This protein binds this small molecule.
Small molecule (SMILES): O=C(O)[C@@](O)(COP(=O)(O)O)[C@H](O)[C@H](O)COP(=O)(O)O

Binding-site contacts:
Ligand atom O3P contacts residue THR65 of chain 1.H at 3.4 Å (h-bond).
Ligand atom O3P contacts residue LYS334 of chain 1.A at 2.8 Å (salt-bridge).
Ligand atom O4 contacts residue SER379 of chain 1.A at 2.8 Å (h-bond).
Ligand atom O3 contacts residue HIS294 of chain 1.A at 3.1 Å (h-bond).
Ligand atom O4 contacts residue GLY380 of chain 1.A at 3.4 Å.
Ligand atom C2 contacts residue CA1 of chain 1.Q at 3.3 Å.
Ligand atom O3P contacts residue GLY380 of chain 1.A at 3.3 Å.
Ligand atom O3 contacts residue KCX201 of chain 1.A at 2.7 Å (h-bond).
Ligand atom O2 contacts residue LYS175 of chain 1.A at 3.0 Å (salt-bridge).
Ligand atom O5 contacts residue LEU335 of chain 1.A at 3.2 Å.
Ligand atom P1 contacts residue THR65 of chain 1.H at 3.4 Å.
Ligand atom O4P contacts residue ARG295 of chain 1.A at 2.9 Å (salt-bridge).
Ligand atom O3P contacts residue TRP66 of chain 1.H at 3.3 Å.
Ligand atom O6 contacts residue LYS177 of chain 1.A at 3.2 Å (salt-bridge).
Ligand atom O6 contacts residue ASN123 of chain 1.H at 3.1 Å (h-bond).
Ligand atom O7 contacts residue LYS334 of chain 1.A at 2.9 Å (salt-bridge).
Ligand atom C3 contacts residue KCX201 of chain 1.A at 3.4 Å.
Ligand atom C contacts residue CA1 of chain 1.Q at 3.3 Å.
Ligand atom O3 contacts residue CA1 of chain 1.Q at 2.8 Å.
Ligand atom O2 contacts residue THR173 of chain 1.A at 3.2 Å (h-bond).
Ligand atom O2P contacts residue GLY403 of chain 1.A at 2.9 Å (h-bond).
Ligand atom O5P contacts residue HIS327 of chain 1.A at 2.9 Å (h-bond).
Ligand atom C contacts residue GLU60 of chain 1.H at 3.4 Å.
Ligand atom O6P contacts residue ARG295 of chain 1.A at 2.8 Å (salt-bridge).
Ligand atom C1 contacts residue SER379 of chain 1.A at 3.6 Å.
Ligand atom C3 contacts residue CA1 of chain 1.Q at 3.6 Å.
Ligand atom O7 contacts residue GLU60 of chain 1.H at 2.7 Å (salt-bridge).
Ligand atom C3 contacts residue SER379 of chain 1.A at 3.4 Å.
Ligand atom O1 contacts residue LYS175 of chain 1.A at 3.5 Å (salt-bridge).
Ligand atom O1P contacts residue THR65 of chain 1.H at 2.7 Å (h-bond).
Ligand atom O1P contacts residue LYS175 of chain 1.A at 3.5 Å.
Ligand atom O6 contacts residue GLU60 of chain 1.H at 3.0 Å (salt-bridge).
Ligand atom O1P contacts residue GLY403 of chain 1.A at 3.6 Å.
Ligand atom O6 contacts residue CA1 of chain 1.Q at 2.7 Å.
Ligand atom O5P contacts residue SER379 of chain 1.A at 3.5 Å (h-bond).
Ligand atom O4P contacts residue LEU335 of chain 1.A at 3.3 Å.
Ligand atom O3P contacts residue GLY381 of chain 1.A at 2.9 Å (h-bond).
Ligand atom O1P contacts residue GLY404 of chain 1.A at 2.7 Å (h-bond).
Ligand atom O6 contacts residue LYS175 of chain 1.A at 3.6 Å (salt-bridge).
Ligand atom O2 contacts residue CA1 of chain 1.Q at 2.8 Å.

Sequence of chain 1.H:
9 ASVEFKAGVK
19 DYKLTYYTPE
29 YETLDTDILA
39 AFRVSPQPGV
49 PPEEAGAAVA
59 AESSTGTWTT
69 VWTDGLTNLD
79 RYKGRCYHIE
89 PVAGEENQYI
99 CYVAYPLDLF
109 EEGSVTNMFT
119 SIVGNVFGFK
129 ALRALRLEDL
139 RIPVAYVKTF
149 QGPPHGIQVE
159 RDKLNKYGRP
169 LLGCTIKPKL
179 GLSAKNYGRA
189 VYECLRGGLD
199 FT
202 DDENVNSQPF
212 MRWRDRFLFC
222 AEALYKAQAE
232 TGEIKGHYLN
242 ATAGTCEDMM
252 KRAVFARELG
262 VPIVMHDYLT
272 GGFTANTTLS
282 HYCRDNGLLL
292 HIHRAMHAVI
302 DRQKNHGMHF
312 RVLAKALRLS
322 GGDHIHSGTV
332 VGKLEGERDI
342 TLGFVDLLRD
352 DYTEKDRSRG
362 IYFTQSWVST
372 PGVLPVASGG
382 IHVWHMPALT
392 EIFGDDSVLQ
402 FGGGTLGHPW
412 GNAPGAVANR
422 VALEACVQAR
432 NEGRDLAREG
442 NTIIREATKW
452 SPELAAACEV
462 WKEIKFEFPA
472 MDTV

Sequence of chain 1.A:
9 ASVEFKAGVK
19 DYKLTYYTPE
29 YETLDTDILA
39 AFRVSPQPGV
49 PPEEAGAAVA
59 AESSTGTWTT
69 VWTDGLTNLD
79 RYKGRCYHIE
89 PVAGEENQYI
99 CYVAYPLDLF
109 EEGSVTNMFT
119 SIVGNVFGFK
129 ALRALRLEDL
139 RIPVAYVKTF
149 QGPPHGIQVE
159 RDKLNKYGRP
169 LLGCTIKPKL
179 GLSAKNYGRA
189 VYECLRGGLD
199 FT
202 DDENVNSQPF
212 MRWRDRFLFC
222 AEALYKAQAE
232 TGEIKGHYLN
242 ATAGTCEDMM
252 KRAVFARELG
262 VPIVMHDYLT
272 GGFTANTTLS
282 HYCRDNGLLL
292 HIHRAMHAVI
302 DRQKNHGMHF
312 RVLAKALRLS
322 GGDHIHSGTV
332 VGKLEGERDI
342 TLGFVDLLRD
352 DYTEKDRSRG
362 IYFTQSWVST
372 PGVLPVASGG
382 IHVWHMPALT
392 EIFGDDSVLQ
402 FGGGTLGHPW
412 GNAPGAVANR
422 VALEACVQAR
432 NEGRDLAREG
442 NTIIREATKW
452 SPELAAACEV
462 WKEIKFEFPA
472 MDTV